Binding-site contacts:
Ligand atom C03 contacts residue HEM1 of chain 1.C at 3.2 Å.
Ligand atom C06 contacts residue GLU296 of chain 1.A at 3.5 Å.
Ligand atom C03 contacts residue TRP291 of chain 1.A at 3.9 Å (hydrophobic).
Ligand atom N02 contacts residue MET293 of chain 1.A at 4.0 Å.
Ligand atom N01 contacts residue HEM1 of chain 1.C at 3.7 Å.
Ligand atom N02 contacts residue TYR292 of chain 1.A at 3.7 Å.
Ligand atom C04 contacts residue HEM1 of chain 1.C at 3.7 Å.
Ligand atom C06 contacts residue HEM1 of chain 1.C at 4.0 Å.
Ligand atom C23 contacts residue HEM1 of chain 1.C at 3.9 Å.
Ligand atom C15 contacts residue HEM1 of chain 1.C at 3.7 Å.
Ligand atom C13 contacts residue VAL271 of chain 1.A at 3.8 Å (hydrophobic).
Ligand atom C07 contacts residue PHE288 of chain 1.A at 3.9 Å (hydrophobic).
Ligand atom C26 contacts residue ASN273 of chain 1.A at 3.2 Å.
Ligand atom C05 contacts residue VAL271 of chain 1.A at 3.7 Å (hydrophobic).
Ligand atom C03 contacts residue PRO269 of chain 1.A at 3.7 Å (hydrophobic).
Ligand atom C12 contacts residue HEM1 of chain 1.C at 3.0 Å.
Ligand atom O24 contacts residue TYR410 of chain 1.A at 3.8 Å.
Ligand atom C07 contacts residue GLY290 of chain 1.A at 3.6 Å.
Ligand atom C08 contacts residue GLU296 of chain 1.A at 3.5 Å.
Ligand atom C23 contacts residue TYR410 of chain 1.A at 3.9 Å (hydrophobic).
Ligand atom C25 contacts residue MET274 of chain 1.A at 3.9 Å (hydrophobic).
Ligand atom N02 contacts residue HEM1 of chain 1.C at 3.3 Å.
Ligand atom C16 contacts residue HEM1 of chain 1.C at 3.0 Å.
Ligand atom C02 contacts residue GLU296 of chain 1.A at 3.4 Å.
Ligand atom C14 contacts residue VAL271 of chain 1.A at 3.5 Å (hydrophobic).
Ligand atom C02 contacts residue HEM1 of chain 1.C at 3.4 Å.
Ligand atom N02 contacts residue GLU296 of chain 1.A at 2.6 Å (salt-bridge).
Ligand atom C07 contacts residue HEM1 of chain 1.C at 3.4 Å.
Ligand atom C02 contacts residue TRP291 of chain 1.A at 3.8 Å (hydrophobic).
Ligand atom N11 contacts residue HEM1 of chain 1.C at 2.8 Å (h-bond).
Ligand atom O24 contacts residue ASN273 of chain 1.A at 3.5 Å (h-bond).
Ligand atom C25 contacts residue ASN273 of chain 1.A at 3.0 Å.
Ligand atom C02 contacts residue PRO269 of chain 1.A at 3.9 Å (hydrophobic).
Ligand atom C09 contacts residue VAL271 of chain 1.A at 3.5 Å (hydrophobic).
Ligand atom C08 contacts residue HEM1 of chain 1.C at 4.0 Å.
Ligand atom N02 contacts residue TRP291 of chain 1.A at 2.8 Å (h-bond).
Ligand atom C07 contacts residue SER289 of chain 1.A at 3.9 Å.
Ligand atom N11 contacts residue TRP382 of chain 1.A at 3.9 Å.
Ligand atom N01 contacts residue GLU296 of chain 1.A at 2.6 Å (salt-bridge).
Ligand atom C07 contacts residue PRO269 of chain 1.A at 3.9 Å (hydrophobic).

Sequence of chain 1.A:
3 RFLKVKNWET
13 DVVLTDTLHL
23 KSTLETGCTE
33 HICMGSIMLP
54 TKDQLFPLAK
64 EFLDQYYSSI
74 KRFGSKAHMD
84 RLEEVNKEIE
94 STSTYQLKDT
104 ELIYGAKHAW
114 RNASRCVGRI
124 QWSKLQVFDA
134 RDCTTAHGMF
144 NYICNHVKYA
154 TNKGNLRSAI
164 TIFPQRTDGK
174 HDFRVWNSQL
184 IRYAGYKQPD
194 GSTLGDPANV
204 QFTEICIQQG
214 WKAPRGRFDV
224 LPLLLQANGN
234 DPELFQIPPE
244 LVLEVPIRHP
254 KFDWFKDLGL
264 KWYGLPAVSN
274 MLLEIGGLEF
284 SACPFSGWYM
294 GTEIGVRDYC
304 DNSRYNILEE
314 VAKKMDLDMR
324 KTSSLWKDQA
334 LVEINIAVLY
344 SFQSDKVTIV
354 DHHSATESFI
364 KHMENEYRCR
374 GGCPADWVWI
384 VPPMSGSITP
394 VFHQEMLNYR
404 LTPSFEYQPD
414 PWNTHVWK

This protein binds this small molecule.
Small molecule (SMILES): Cc1cc(N)nc(CCc2cncc(N3CCOCC3)c2)c1